Sequence of chain 5.D:
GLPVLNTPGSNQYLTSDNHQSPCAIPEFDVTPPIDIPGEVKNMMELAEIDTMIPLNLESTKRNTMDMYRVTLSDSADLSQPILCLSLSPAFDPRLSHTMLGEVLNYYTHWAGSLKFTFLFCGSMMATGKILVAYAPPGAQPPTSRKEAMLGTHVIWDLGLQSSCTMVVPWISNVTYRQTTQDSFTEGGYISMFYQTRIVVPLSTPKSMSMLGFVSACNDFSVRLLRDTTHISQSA

Sequence of chain 4.B:
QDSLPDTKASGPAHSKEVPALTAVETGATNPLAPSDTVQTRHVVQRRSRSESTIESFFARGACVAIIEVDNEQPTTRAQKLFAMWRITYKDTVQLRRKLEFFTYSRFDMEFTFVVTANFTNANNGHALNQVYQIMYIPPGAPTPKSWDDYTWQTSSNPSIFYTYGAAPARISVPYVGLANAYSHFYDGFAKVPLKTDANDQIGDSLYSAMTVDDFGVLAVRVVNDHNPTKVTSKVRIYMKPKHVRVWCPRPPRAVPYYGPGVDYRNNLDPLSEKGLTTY

The protein below binds the small molecule below.
Small molecule (SMILES): CCOC(=O)c1ccc(OCCCC2CCN(c3ccc(C)nn3)CC2)cc1

Sequence of chain 4.D:
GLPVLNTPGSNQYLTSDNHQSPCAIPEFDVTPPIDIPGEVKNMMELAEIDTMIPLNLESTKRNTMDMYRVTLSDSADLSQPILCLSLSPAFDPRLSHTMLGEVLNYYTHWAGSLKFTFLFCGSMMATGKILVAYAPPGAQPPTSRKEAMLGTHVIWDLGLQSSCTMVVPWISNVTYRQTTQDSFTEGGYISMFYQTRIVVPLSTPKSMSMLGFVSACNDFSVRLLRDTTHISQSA

Binding-site contacts:
Ligand atom C19 contacts residue TYR110 of chain 4.B at 3.8 Å (hydrophobic).
Ligand atom C25 contacts residue THR109 of chain 4.B at 3.2 Å.
Ligand atom O24 contacts residue TYR110 of chain 4.B at 3.3 Å.
Ligand atom C22 contacts residue PHE236 of chain 4.B at 3.3 Å (hydrophobic).
Ligand atom C3 contacts residue ALA24 of chain 4.D at 3.6 Å (hydrophobic).
Ligand atom C11 contacts residue PHE132 of chain 4.B at 3.5 Å (hydrophobic).
Ligand atom O15 contacts residue MET130 of chain 4.B at 3.8 Å.
Ligand atom C17 contacts residue MET130 of chain 4.B at 3.7 Å (hydrophobic).
Ligand atom C3 contacts residue TYR157 of chain 4.B at 3.4 Å (hydrophobic).
Ligand atom O23 contacts residue TYR110 of chain 4.B at 3.5 Å.
Ligand atom O23 contacts residue PHE236 of chain 4.B at 3.3 Å.
Ligand atom C10 contacts residue PHE132 of chain 4.B at 3.7 Å (hydrophobic).
Ligand atom C13 contacts residue PHE236 of chain 4.B at 3.8 Å (hydrophobic).
Ligand atom C19 contacts residue PHE236 of chain 4.B at 3.6 Å (hydrophobic).
Ligand atom C1 contacts residue ILE181 of chain 4.B at 3.5 Å (hydrophobic).
Ligand atom C4 contacts residue TYR157 of chain 4.B at 3.5 Å (hydrophobic).
Ligand atom C16 contacts residue MET130 of chain 4.B at 3.8 Å (hydrophobic).
Ligand atom C18 contacts residue TYR110 of chain 4.B at 3.8 Å (hydrophobic).
Ligand atom C9 contacts residue VAL194 of chain 4.B at 3.8 Å (hydrophobic).
Ligand atom C3 contacts residue PRO179 of chain 4.B at 3.6 Å (hydrophobic).
Ligand atom C8 contacts residue VAL194 of chain 4.B at 3.8 Å (hydrophobic).
Ligand atom N4 contacts residue LEU239 of chain 4.B at 3.6 Å.
Ligand atom C21 contacts residue TYR203 of chain 4.B at 3.7 Å (hydrophobic).
Ligand atom C7 contacts residue TYR157 of chain 4.B at 3.5 Å (hydrophobic).
Ligand atom N4 contacts residue ILE192 of chain 4.B at 3.6 Å.
Ligand atom O24 contacts residue PHE236 of chain 4.B at 3.9 Å.
Ligand atom N6 contacts residue VAL194 of chain 4.B at 3.6 Å.
Ligand atom C4 contacts residue ALA24 of chain 4.D at 3.9 Å (hydrophobic).
Ligand atom C7 contacts residue VAL194 of chain 4.B at 3.6 Å (hydrophobic).
Ligand atom C10 contacts residue ILE108 of chain 4.B at 3.5 Å (hydrophobic).
Ligand atom C1 contacts residue ILE155 of chain 4.B at 3.8 Å (hydrophobic).
Ligand atom C22 contacts residue TYR110 of chain 4.B at 3.3 Å (hydrophobic).
Ligand atom C7 contacts residue ILE25 of chain 4.D at 3.8 Å (hydrophobic).
Ligand atom O24 contacts residue THR109 of chain 4.B at 3.6 Å.
Ligand atom C8 contacts residue TYR157 of chain 4.B at 3.4 Å (hydrophobic).
Ligand atom N3 contacts residue ILE192 of chain 4.B at 3.7 Å.
Ligand atom C12 contacts residue PHE236 of chain 4.B at 3.7 Å (hydrophobic).
Ligand atom N3 contacts residue LEU239 of chain 4.B at 3.8 Å.
Ligand atom C13 contacts residue ILE108 of chain 4.B at 3.6 Å (hydrophobic).
Ligand atom C20 contacts residue PHE236 of chain 4.B at 3.4 Å (hydrophobic).